A small-molecule ligand and the protein it binds are described below.
Small molecule (SMILES): CC(=O)N[C@@H]1[C@@H](O)[C@H](O)[C@@H](CO)O[C@H]1O

Binding-site contacts:
Ligand atom C3 contacts residue THR258 of chain 1.O at 4.3 Å.
Ligand atom C7 contacts residue ASN256 of chain 1.O at 4.0 Å.
Ligand atom C1 contacts residue ASN256 of chain 1.O at 1.4 Å.
Ligand atom C6 contacts residue LYS357 of chain 1.O at 3.5 Å.
Ligand atom C8 contacts residue THR211 of chain 1.O at 3.6 Å.
Ligand atom N2 contacts residue ASN256 of chain 1.O at 2.9 Å (h-bond).
Ligand atom O5 contacts residue LYS357 of chain 1.O at 3.2 Å.
Ligand atom C5 contacts residue LYS357 of chain 1.O at 4.1 Å.
Ligand atom C6 contacts residue ASP355 of chain 1.O at 3.1 Å.
Ligand atom O5 contacts residue ASP355 of chain 1.O at 3.9 Å.
Ligand atom C2 contacts residue ASN256 of chain 1.O at 2.5 Å.
Ligand atom C4 contacts residue ASN256 of chain 1.O at 4.2 Å.
Ligand atom C1 contacts residue LYS357 of chain 1.O at 4.1 Å.
Ligand atom C3 contacts residue ASN256 of chain 1.O at 3.8 Å.
Ligand atom O5 contacts residue ASN256 of chain 1.O at 2.4 Å (h-bond).
Ligand atom O6 contacts residue LYS357 of chain 1.O at 3.0 Å (salt-bridge).
Ligand atom O6 contacts residue ASP355 of chain 1.O at 4.4 Å.
Ligand atom C5 contacts residue ASP355 of chain 1.O at 3.6 Å.
Ligand atom C5 contacts residue ASN256 of chain 1.O at 3.7 Å.
Ligand atom C8 contacts residue ASN256 of chain 1.O at 4.5 Å.

Sequence of chain 1.O:
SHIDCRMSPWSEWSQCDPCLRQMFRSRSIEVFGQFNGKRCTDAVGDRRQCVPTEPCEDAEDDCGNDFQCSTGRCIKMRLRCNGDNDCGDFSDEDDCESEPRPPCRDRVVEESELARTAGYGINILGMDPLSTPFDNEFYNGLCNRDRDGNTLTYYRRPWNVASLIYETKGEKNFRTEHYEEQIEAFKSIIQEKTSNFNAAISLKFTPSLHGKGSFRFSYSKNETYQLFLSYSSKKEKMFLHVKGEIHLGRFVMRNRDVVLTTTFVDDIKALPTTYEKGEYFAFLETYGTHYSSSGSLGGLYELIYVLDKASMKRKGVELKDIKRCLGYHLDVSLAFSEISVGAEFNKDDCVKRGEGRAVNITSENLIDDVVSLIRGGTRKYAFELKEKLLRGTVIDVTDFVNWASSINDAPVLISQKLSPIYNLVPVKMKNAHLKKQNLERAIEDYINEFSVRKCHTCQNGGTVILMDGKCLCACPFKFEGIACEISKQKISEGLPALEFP